Binding-site contacts:
Ligand atom C7 contacts residue ASN154 of chain 30.C at 2.2 Å.
Ligand atom C8 contacts residue ASN154 of chain 30.C at 2.3 Å.
Ligand atom O7 contacts residue VAL153 of chain 30.C at 4.1 Å.
Ligand atom C1 contacts residue ASN154 of chain 30.C at 3.0 Å.
Ligand atom O7 contacts residue ASN154 of chain 30.C at 2.1 Å (h-bond).
Ligand atom C5 contacts residue THR156 of chain 30.C at 4.1 Å.
Ligand atom C6 contacts residue THR156 of chain 30.C at 3.7 Å.
Ligand atom O5 contacts residue THR156 of chain 30.C at 4.0 Å.
Ligand atom C1 contacts residue THR156 of chain 30.C at 4.2 Å.
Ligand atom N2 contacts residue ASN154 of chain 30.C at 3.2 Å (h-bond).
Ligand atom O6 contacts residue THR156 of chain 30.C at 2.7 Å (h-bond).
Ligand atom C2 contacts residue ASN154 of chain 30.C at 3.6 Å.
Ligand atom O7 contacts residue GLY150 of chain 30.C at 4.2 Å.
Ligand atom O5 contacts residue ASN154 of chain 30.C at 4.1 Å.

A protein and the small-molecule ligand that binds it are described below.
Small molecule (SMILES): CC(=O)N[C@H]1[C@H](O[C@H]2[C@H](O)[C@@H](NC(C)=O)CO[C@@H]2CO)O[C@H](CO)[C@@H](O)[C@@H]1O

Sequence of chain 30.C:
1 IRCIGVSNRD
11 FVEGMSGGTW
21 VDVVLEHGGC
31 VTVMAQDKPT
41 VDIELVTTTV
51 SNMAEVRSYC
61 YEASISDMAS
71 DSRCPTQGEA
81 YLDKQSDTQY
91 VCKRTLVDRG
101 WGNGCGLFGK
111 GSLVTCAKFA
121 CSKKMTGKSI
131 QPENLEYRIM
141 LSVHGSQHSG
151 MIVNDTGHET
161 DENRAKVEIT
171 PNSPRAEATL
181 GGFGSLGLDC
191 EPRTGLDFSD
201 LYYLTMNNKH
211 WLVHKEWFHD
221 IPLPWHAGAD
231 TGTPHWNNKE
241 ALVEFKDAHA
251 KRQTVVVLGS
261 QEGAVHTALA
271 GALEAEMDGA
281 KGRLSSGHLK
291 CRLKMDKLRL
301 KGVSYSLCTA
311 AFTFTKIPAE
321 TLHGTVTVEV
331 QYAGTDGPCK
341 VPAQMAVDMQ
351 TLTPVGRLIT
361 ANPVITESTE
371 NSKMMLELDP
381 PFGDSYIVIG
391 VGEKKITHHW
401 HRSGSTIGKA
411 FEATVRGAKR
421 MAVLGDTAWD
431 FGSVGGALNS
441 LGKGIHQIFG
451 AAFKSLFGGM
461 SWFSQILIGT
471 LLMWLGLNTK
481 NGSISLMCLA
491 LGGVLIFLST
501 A